Sequence of chain 1.D:
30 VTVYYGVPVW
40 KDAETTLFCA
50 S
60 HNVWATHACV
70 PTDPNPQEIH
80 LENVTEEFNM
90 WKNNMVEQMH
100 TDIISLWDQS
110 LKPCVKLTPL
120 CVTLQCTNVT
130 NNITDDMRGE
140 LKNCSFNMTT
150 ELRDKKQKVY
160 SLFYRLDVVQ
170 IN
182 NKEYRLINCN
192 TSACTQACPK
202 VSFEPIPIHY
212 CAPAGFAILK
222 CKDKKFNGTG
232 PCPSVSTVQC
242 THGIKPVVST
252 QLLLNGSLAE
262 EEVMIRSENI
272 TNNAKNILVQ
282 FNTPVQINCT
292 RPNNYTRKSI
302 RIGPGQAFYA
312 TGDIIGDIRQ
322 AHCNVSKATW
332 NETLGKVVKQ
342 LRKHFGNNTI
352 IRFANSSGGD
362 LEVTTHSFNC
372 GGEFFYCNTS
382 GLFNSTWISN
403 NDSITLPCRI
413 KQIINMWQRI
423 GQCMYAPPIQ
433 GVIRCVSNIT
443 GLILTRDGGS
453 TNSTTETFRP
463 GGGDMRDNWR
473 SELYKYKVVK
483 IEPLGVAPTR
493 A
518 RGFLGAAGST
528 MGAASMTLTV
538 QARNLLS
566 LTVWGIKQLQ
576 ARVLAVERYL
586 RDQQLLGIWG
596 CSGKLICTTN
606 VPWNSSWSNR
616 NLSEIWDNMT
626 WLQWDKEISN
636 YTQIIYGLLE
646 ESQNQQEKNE

The protein below binds the small molecule below.
Small molecule (SMILES): CC(=O)N[C@H]1[C@H](O[C@H]2[C@H](O)[C@@H](NC(C)=O)CO[C@@H]2CO)O[C@H](CO)[C@@H](O)[C@@H]1O

Binding-site contacts:
Ligand atom C6 contacts residue NAG2 of chain 1.U at 3.2 Å.
Ligand atom O7 contacts residue ASN356 of chain 1.D at 3.9 Å.
Ligand atom O3 contacts residue NAG1 of chain 1.U at 4.3 Å.
Ligand atom C7 contacts residue NAG1 of chain 1.U at 4.2 Å.
Ligand atom C7 contacts residue SER357 of chain 1.D at 4.0 Å.
Ligand atom C5 contacts residue ASN356 of chain 1.D at 3.7 Å.
Ligand atom C8 contacts residue THR365 of chain 1.D at 3.9 Å.
Ligand atom C2 contacts residue SER357 of chain 1.D at 4.4 Å.
Ligand atom C8 contacts residue NAG1 of chain 1.U at 4.1 Å.
Ligand atom N2 contacts residue NAG1 of chain 1.U at 3.9 Å.
Ligand atom O3 contacts residue NAG2 of chain 1.U at 4.4 Å.
Ligand atom C1 contacts residue SER357 of chain 1.D at 4.0 Å.
Ligand atom C3 contacts residue ASN356 of chain 1.D at 3.6 Å.
Ligand atom C8 contacts residue SER357 of chain 1.D at 3.2 Å.
Ligand atom C5 contacts residue NAG2 of chain 1.U at 4.0 Å.
Ligand atom C1 contacts residue ASN356 of chain 1.D at 1.4 Å.
Ligand atom N2 contacts residue SER357 of chain 1.D at 3.5 Å (h-bond).
Ligand atom C8 contacts residue SER358 of chain 1.D at 3.9 Å.
Ligand atom C2 contacts residue NAG1 of chain 1.U at 4.3 Å.
Ligand atom O5 contacts residue NAG2 of chain 1.U at 3.6 Å.
Ligand atom O6 contacts residue NAG2 of chain 1.U at 4.1 Å.
Ligand atom C4 contacts residue NAG2 of chain 1.U at 3.8 Å.
Ligand atom O5 contacts residue ASN356 of chain 1.D at 2.4 Å (h-bond).
Ligand atom O7 contacts residue ASN379 of chain 1.D at 3.3 Å (h-bond).
Ligand atom C4 contacts residue ASN356 of chain 1.D at 4.3 Å.
Ligand atom C2 contacts residue NAG2 of chain 1.U at 4.2 Å.
Ligand atom C7 contacts residue ASN379 of chain 1.D at 4.4 Å.
Ligand atom N2 contacts residue ASN356 of chain 1.D at 2.9 Å (h-bond).
Ligand atom C1 contacts residue NAG2 of chain 1.U at 4.4 Å.
Ligand atom O7 contacts residue NAG1 of chain 1.U at 3.1 Å (h-bond).
Ligand atom C7 contacts residue ASN356 of chain 1.D at 3.6 Å.
Ligand atom C2 contacts residue ASN356 of chain 1.D at 2.4 Å.